Binding-site contacts:
Ligand atom CD2 contacts residue HIS70 of chain 1.D at 3.2 Å.
Ligand atom N contacts residue TYR171 of chain 1.D at 2.6 Å (h-bond).
Ligand atom O contacts residue THR143 of chain 1.D at 2.4 Å (h-bond).
Ligand atom CZ contacts residue ALA69 of chain 1.D at 3.5 Å (hydrophobic).
Ligand atom O contacts residue THR73 of chain 1.D at 3.1 Å.
Ligand atom O contacts residue TYR7 of chain 1.D at 3.2 Å.
Ligand atom N contacts residue TRP147 of chain 1.D at 3.4 Å (h-bond).
Ligand atom CH2 contacts residue THR163 of chain 1.D at 2.9 Å.
Ligand atom O contacts residue TYR84 of chain 1.D at 2.7 Å (h-bond).
Ligand atom N contacts residue TYR7 of chain 1.D at 2.6 Å (h-bond).
Ligand atom C contacts residue TYR84 of chain 1.D at 3.5 Å (hydrophobic).
Ligand atom N contacts residue ASP77 of chain 1.D at 2.5 Å (salt-bridge).
Ligand atom CG2 contacts residue ASP77 of chain 1.D at 3.0 Å.
Ligand atom CD1 contacts residue VAL67 of chain 1.D at 3.4 Å (hydrophobic).
Ligand atom O contacts residue TYR159 of chain 1.D at 2.8 Å (h-bond).
Ligand atom CE1 contacts residue ALA69 of chain 1.D at 3.5 Å (hydrophobic).
Ligand atom CD2 contacts residue TYR99 of chain 1.D at 2.9 Å (hydrophobic).
Ligand atom C contacts residue TYR7 of chain 1.D at 3.1 Å (hydrophobic).
Ligand atom O contacts residue HIS70 of chain 1.D at 3.4 Å.
Ligand atom OXT contacts residue TYR84 of chain 1.D at 3.5 Å (h-bond).
Ligand atom C contacts residue TRP147 of chain 1.D at 3.5 Å (hydrophobic).
Ligand atom CE1 contacts residue HIS70 of chain 1.D at 2.9 Å.
Ligand atom O contacts residue LYS66 of chain 1.D at 2.9 Å (salt-bridge).
Ligand atom NE2 contacts residue VAL76 of chain 1.D at 3.1 Å.
Ligand atom N contacts residue TYR99 of chain 1.D at 2.9 Å (h-bond).
Ligand atom O contacts residue TRP147 of chain 1.D at 3.1 Å (h-bond).
Ligand atom CA contacts residue TYR7 of chain 1.D at 3.3 Å (hydrophobic).
Ligand atom C contacts residue ASP77 of chain 1.D at 3.4 Å.
Ligand atom C contacts residue THR143 of chain 1.D at 3.3 Å.
Ligand atom CG1 contacts residue TYR116 of chain 1.D at 3.3 Å (hydrophobic).
Ligand atom CD1 contacts residue TRP167 of chain 1.D at 3.4 Å (hydrophobic).
Ligand atom CA contacts residue ASP77 of chain 1.D at 3.5 Å.
Ligand atom O contacts residue LYS66 of chain 1.D at 3.1 Å.
Ligand atom N contacts residue GLU63 of chain 1.D at 2.7 Å (salt-bridge).
Ligand atom CB contacts residue GLU63 of chain 1.D at 3.1 Å.
Ligand atom CA contacts residue ASP77 of chain 1.D at 3.5 Å.
Ligand atom CG1 contacts residue ASP77 of chain 1.D at 3.5 Å.
Ligand atom CB contacts residue ASP77 of chain 1.D at 3.4 Å.
Ligand atom CD2 contacts residue PHE9 of chain 1.D at 3.2 Å (hydrophobic).
Ligand atom CD2 contacts residue THR163 of chain 1.D at 3.2 Å.

Sequence of chain 1.D:
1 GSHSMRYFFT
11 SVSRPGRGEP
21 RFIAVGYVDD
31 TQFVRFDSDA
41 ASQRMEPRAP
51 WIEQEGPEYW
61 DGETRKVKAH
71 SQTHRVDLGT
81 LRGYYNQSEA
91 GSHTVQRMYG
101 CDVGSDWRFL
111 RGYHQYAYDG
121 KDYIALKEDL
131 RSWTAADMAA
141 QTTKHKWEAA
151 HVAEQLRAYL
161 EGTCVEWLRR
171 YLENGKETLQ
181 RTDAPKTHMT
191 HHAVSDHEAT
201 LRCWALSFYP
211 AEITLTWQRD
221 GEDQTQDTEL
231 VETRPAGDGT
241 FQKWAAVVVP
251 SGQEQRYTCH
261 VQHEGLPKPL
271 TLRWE

The protein below binds the small molecule below.
Small molecule (SMILES): CC(C)C[C@H](NC(=O)[C@@H](N)CC(C)C)C(=O)NCC(=O)N[C@@H](CC1=c2ccccc2=NC1)C(=O)N[C@H](C(=O)N[C@@H](Cc1ccccc1)C(=O)N[C@@H](C)C(=O)N[C@@H](CCC(N)=O)C(=O)N[C@H](C(=O)O)C(C)C)C(C)C